The small molecule below binds the protein below.
Small molecule (SMILES): CC(=O)N[C@@H]1[C@@H](O)[C@H](O)[C@@H](CO)O[C@H]1O

Binding-site contacts:
Ligand atom N2 contacts residue ASN232 of chain 1.D at 2.9 Å (h-bond).
Ligand atom C3 contacts residue ASN232 of chain 1.D at 3.9 Å.
Ligand atom C8 contacts residue ASN232 of chain 1.D at 3.0 Å.
Ligand atom O7 contacts residue ASN232 of chain 1.D at 3.6 Å (h-bond).
Ligand atom C4 contacts residue ASN232 of chain 1.D at 4.3 Å.
Ligand atom C5 contacts residue ASN232 of chain 1.D at 3.7 Å.
Ligand atom C2 contacts residue ASN232 of chain 1.D at 2.5 Å.
Ligand atom O7 contacts residue TYR103 of chain 1.D at 3.0 Å.
Ligand atom C7 contacts residue PRO104 of chain 1.D at 3.8 Å (hydrophobic).
Ligand atom O5 contacts residue ASN232 of chain 1.D at 2.5 Å (h-bond).
Ligand atom C1 contacts residue ASN232 of chain 1.D at 1.5 Å.
Ligand atom O7 contacts residue ILE105 of chain 1.D at 3.8 Å.
Ligand atom O7 contacts residue VAL233 of chain 1.D at 4.4 Å.
Ligand atom C8 contacts residue VAL233 of chain 1.D at 4.0 Å (hydrophobic).
Ligand atom O7 contacts residue PRO104 of chain 1.D at 2.7 Å (h-bond).
Ligand atom C7 contacts residue ASN232 of chain 1.D at 3.2 Å.
Ligand atom C7 contacts residue TYR103 of chain 1.D at 4.1 Å (hydrophobic).
Ligand atom N2 contacts residue PRO104 of chain 1.D at 4.2 Å.

Sequence of chain 1.D:
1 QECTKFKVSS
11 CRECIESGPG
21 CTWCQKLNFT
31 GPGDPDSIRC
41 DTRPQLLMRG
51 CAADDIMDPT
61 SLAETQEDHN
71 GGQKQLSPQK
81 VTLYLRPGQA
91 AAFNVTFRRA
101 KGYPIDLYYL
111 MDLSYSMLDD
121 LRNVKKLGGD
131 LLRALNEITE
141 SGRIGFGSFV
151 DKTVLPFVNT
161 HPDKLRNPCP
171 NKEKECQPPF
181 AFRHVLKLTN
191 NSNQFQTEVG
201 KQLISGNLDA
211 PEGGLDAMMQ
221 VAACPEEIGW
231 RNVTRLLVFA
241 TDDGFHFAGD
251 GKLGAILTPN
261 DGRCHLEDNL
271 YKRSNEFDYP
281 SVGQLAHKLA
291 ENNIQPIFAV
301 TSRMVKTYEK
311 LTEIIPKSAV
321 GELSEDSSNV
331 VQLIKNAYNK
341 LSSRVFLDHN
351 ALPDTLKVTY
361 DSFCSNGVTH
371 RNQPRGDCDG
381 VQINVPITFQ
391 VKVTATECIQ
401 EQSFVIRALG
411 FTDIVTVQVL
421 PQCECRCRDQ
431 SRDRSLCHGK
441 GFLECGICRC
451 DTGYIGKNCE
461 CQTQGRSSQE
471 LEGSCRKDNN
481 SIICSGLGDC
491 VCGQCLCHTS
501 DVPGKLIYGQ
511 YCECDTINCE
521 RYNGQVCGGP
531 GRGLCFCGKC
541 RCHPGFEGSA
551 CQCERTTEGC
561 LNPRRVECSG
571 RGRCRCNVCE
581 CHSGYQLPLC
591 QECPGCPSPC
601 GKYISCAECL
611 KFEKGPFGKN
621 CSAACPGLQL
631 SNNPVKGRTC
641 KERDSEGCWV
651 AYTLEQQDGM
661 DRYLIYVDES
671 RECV